Sequence of chain 1.A:
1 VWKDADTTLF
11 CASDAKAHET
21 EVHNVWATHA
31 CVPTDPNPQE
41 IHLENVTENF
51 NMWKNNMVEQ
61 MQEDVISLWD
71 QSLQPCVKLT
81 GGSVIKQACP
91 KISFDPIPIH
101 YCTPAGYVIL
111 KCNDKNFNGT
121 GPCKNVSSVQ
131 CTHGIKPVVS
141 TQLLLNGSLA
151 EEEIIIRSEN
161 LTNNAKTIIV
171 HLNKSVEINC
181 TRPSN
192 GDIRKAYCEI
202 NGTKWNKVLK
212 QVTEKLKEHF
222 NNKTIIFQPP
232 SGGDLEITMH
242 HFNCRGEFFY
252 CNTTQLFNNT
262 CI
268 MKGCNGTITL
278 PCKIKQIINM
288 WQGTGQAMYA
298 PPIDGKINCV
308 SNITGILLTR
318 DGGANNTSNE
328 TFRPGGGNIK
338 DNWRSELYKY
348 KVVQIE

Binding-site contacts:
Ligand atom C5 contacts residue THR255 of chain 1.A at 3.8 Å.
Ligand atom O6 contacts residue ASN253 of chain 1.A at 4.5 Å.
Ligand atom N2 contacts residue ASN253 of chain 1.A at 2.9 Å (h-bond).
Ligand atom C3 contacts residue ASN253 of chain 1.A at 3.8 Å.
Ligand atom C4 contacts residue ASN253 of chain 1.A at 4.2 Å.
Ligand atom C4 contacts residue THR255 of chain 1.A at 4.5 Å.
Ligand atom C3 contacts residue THR255 of chain 1.A at 4.1 Å.
Ligand atom C8 contacts residue THR239 of chain 1.A at 4.2 Å.
Ligand atom O5 contacts residue ASN253 of chain 1.A at 2.2 Å (h-bond).
Ligand atom C8 contacts residue MET240 of chain 1.A at 4.2 Å (hydrophobic).
Ligand atom C5 contacts residue ASN253 of chain 1.A at 3.6 Å.
Ligand atom C1 contacts residue ASN253 of chain 1.A at 1.4 Å.
Ligand atom C1 contacts residue THR255 of chain 1.A at 3.3 Å.
Ligand atom O5 contacts residue THR255 of chain 1.A at 3.8 Å.
Ligand atom O7 contacts residue ASN253 of chain 1.A at 4.2 Å.
Ligand atom C7 contacts residue ASN253 of chain 1.A at 3.7 Å.
Ligand atom C2 contacts residue ASN253 of chain 1.A at 2.5 Å.
Ligand atom C2 contacts residue THR255 of chain 1.A at 4.2 Å.

A small-molecule ligand and the protein it binds are described below.
Small molecule (SMILES): CC(=O)N[C@H]1[C@H](O[C@H]2[C@H](O)[C@@H](NC(C)=O)CO[C@@H]2CO)O[C@H](CO)[C@@H](O)[C@@H]1O